Binding-site contacts:
Ligand atom C4 contacts residue ASN204 of chain 1.G at 4.3 Å.
Ligand atom C5 contacts residue ASN204 of chain 1.G at 3.6 Å.
Ligand atom C8 contacts residue ASN204 of chain 1.G at 3.5 Å.
Ligand atom C3 contacts residue ASN204 of chain 1.G at 3.9 Å.
Ligand atom O7 contacts residue ASP156 of chain 1.G at 2.7 Å (salt-bridge).
Ligand atom N2 contacts residue ASN204 of chain 1.G at 3.0 Å (h-bond).
Ligand atom O5 contacts residue ASN204 of chain 1.G at 2.3 Å (h-bond).
Ligand atom C2 contacts residue ASN204 of chain 1.G at 2.6 Å.
Ligand atom C7 contacts residue ASN204 of chain 1.G at 2.8 Å.
Ligand atom C7 contacts residue ASP156 of chain 1.G at 3.9 Å.
Ligand atom C2 contacts residue ASP156 of chain 1.G at 4.2 Å.
Ligand atom O7 contacts residue ASN204 of chain 1.G at 2.9 Å (h-bond).
Ligand atom C1 contacts residue ASN204 of chain 1.G at 1.4 Å.

Sequence of chain 1.G:
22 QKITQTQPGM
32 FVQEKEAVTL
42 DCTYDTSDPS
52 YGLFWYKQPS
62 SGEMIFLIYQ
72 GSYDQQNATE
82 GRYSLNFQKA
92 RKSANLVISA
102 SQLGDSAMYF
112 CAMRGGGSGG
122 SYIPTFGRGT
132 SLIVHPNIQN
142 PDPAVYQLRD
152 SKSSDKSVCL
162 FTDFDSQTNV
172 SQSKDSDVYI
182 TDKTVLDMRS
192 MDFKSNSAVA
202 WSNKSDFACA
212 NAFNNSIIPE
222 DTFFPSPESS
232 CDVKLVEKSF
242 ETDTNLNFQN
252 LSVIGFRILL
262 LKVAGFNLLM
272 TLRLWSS

This small molecule binds to this protein.
Small molecule (SMILES): CC(=O)N[C@@H]1[C@@H](O)[C@H](O)[C@@H](CO)O[C@H]1O